This protein binds this small molecule.
Small molecule (SMILES): CC(=O)N[C@@H]([C@@H](O)[C@H](O)[C@H](O)CO)[C@@H](O)C[C@@H](O)C(=O)O

Binding-site contacts:
Ligand atom C1 contacts residue LYS164 of chain 1.B at 3.9 Å.
Ligand atom O1A contacts residue THR48 of chain 1.B at 2.5 Å (h-bond).
Ligand atom O7 contacts residue SER207 of chain 1.B at 2.6 Å (h-bond).
Ligand atom O1A contacts residue GLY46 of chain 1.B at 3.6 Å.
Ligand atom C9 contacts residue GLU191 of chain 1.B at 3.5 Å.
Ligand atom O8 contacts residue GLU191 of chain 1.B at 2.6 Å (salt-bridge).
Ligand atom O1B contacts residue LYS164 of chain 1.B at 3.1 Å (salt-bridge).
Ligand atom C3 contacts residue THR48 of chain 1.B at 3.6 Å.
Ligand atom C6 contacts residue ASP190 of chain 1.B at 3.6 Å.
Ligand atom C7 contacts residue SER207 of chain 1.B at 3.6 Å.
Ligand atom O4 contacts residue ILE205 of chain 1.B at 3.8 Å.
Ligand atom C2 contacts residue LYS164 of chain 1.B at 3.9 Å.
Ligand atom O9 contacts residue LEU246 of chain 1.B at 3.8 Å.
Ligand atom O6 contacts residue ASP190 of chain 1.B at 2.7 Å (salt-bridge).
Ligand atom C1 contacts residue THR48 of chain 1.B at 3.5 Å.
Ligand atom C3 contacts residue SER47 of chain 1.B at 3.5 Å.
Ligand atom O2 contacts residue LYS164 of chain 1.B at 2.8 Å (salt-bridge).
Ligand atom O6 contacts residue SER207 of chain 1.B at 2.8 Å (h-bond).
Ligand atom O10 contacts residue LEU250 of chain 1.B at 3.7 Å.
Ligand atom C5 contacts residue GLY188 of chain 1.B at 3.8 Å.
Ligand atom C1 contacts residue SER47 of chain 1.B at 3.2 Å.
Ligand atom C4 contacts residue GLY188 of chain 1.B at 3.6 Å.
Ligand atom C2 contacts residue ALA10 of chain 1.B at 3.9 Å (hydrophobic).
Ligand atom O1B contacts residue GLY46 of chain 1.B at 3.5 Å.
Ligand atom O7 contacts residue LEU250 of chain 1.B at 3.3 Å.
Ligand atom O9 contacts residue GLU191 of chain 1.B at 2.8 Å (salt-bridge).
Ligand atom O1A contacts residue SER47 of chain 1.B at 3.1 Å (h-bond).
Ligand atom C6 contacts residue GLY188 of chain 1.B at 3.2 Å.
Ligand atom O1A contacts residue ALA10 of chain 1.B at 3.4 Å.
Ligand atom O6 contacts residue GLY206 of chain 1.B at 3.4 Å.
Ligand atom O1B contacts residue TYR43 of chain 1.B at 3.5 Å.
Ligand atom C8 contacts residue GLU191 of chain 1.B at 3.5 Å.
Ligand atom O2 contacts residue ILE205 of chain 1.B at 3.9 Å.
Ligand atom O8 contacts residue PHE189 of chain 1.B at 3.8 Å.
Ligand atom O1B contacts residue SER47 of chain 1.B at 3.0 Å (h-bond).
Ligand atom O4 contacts residue GLY188 of chain 1.B at 2.6 Å (h-bond).
Ligand atom C2 contacts residue THR48 of chain 1.B at 3.8 Å.
Ligand atom C8 contacts residue SER207 of chain 1.B at 3.8 Å.
Ligand atom O6 contacts residue GLY188 of chain 1.B at 3.6 Å.
Ligand atom O8 contacts residue ASP190 of chain 1.B at 3.2 Å (salt-bridge).

Sequence of chain 1.B:
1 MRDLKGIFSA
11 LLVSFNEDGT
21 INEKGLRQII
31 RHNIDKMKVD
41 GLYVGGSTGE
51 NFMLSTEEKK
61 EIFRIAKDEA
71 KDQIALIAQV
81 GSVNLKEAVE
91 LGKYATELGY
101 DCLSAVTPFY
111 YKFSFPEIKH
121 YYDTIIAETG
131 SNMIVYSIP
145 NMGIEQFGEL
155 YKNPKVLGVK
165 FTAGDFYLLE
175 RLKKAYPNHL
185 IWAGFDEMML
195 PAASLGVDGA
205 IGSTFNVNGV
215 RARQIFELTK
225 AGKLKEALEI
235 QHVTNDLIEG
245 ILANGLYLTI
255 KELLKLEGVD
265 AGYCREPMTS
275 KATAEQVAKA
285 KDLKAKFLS